Binding-site contacts:
Ligand atom CAY contacts residue LEU8 of chain 2.B at 3.4 Å (hydrophobic).
Ligand atom OBC contacts residue ALA100 of chain 2.B at 3.4 Å.
Ligand atom CAM contacts residue G241 of chain 2.D at 1.4 Å.
Ligand atom OBC contacts residue G241 of chain 2.D at 1.9 Å.
Ligand atom CAC contacts residue SER108 of chain 1.B at 3.1 Å.
Ligand atom CAE contacts residue G241 of chain 2.D at 0.5 Å.
Ligand atom CAD contacts residue G241 of chain 2.D at 3.1 Å.
Ligand atom CAW contacts residue LYS6 of chain 2.B at 3.4 Å.
Ligand atom CAG contacts residue G241 of chain 2.D at 1.5 Å.
Ligand atom CAC contacts residue THR110 of chain 1.B at 2.9 Å.
Ligand atom OAI contacts residue G241 of chain 2.D at 3.2 Å (h-bond).
Ligand atom CAL contacts residue G241 of chain 2.D at 0.5 Å.
Ligand atom CAC contacts residue G241 of chain 2.D at 3.0 Å.
Ligand atom CAW contacts residue G241 of chain 2.D at 1.2 Å.
Ligand atom CAB contacts residue LEU101 of chain 2.B at 3.0 Å (hydrophobic).
Ligand atom CAJ contacts residue G241 of chain 2.D at 1.2 Å.
Ligand atom CAO contacts residue G241 of chain 2.D at 0.9 Å.
Ligand atom CAN contacts residue G241 of chain 2.D at 0.3 Å.
Ligand atom CAK contacts residue G241 of chain 2.D at 0.3 Å.
Ligand atom CAT contacts residue G241 of chain 2.D at 1.5 Å.
Ligand atom OAI contacts residue MET4 of chain 1.B at 3.2 Å.
Ligand atom CAZ contacts residue G241 of chain 2.D at 1.9 Å.
Ligand atom CAS contacts residue G241 of chain 2.D at 2.9 Å.
Ligand atom CAZ contacts residue LEU8 of chain 2.B at 3.3 Å (hydrophobic).
Ligand atom CAF contacts residue G241 of chain 2.D at 0.8 Å.
Ligand atom CBA contacts residue G241 of chain 2.D at 1.7 Å.
Ligand atom OAU contacts residue G241 of chain 2.D at 2.0 Å.
Ligand atom CAP contacts residue G241 of chain 2.D at 0.8 Å.
Ligand atom CBB contacts residue G241 of chain 2.D at 0.5 Å.
Ligand atom CAQ contacts residue G241 of chain 2.D at 1.6 Å.
Ligand atom CAV contacts residue G241 of chain 2.D at 1.7 Å.
Ligand atom CAD contacts residue THR110 of chain 1.B at 2.7 Å.
Ligand atom CAX contacts residue G241 of chain 2.D at 0.3 Å.
Ligand atom OAI contacts residue GLU45 of chain 1.B at 3.4 Å (salt-bridge).
Ligand atom CAY contacts residue G241 of chain 2.D at 1.4 Å.
Ligand atom OBC contacts residue LEU101 of chain 2.B at 3.4 Å.
Ligand atom CAH contacts residue G241 of chain 2.D at 1.9 Å.
Ligand atom CAB contacts residue G241 of chain 2.D at 2.0 Å.
Ligand atom CAC contacts residue LEU101 of chain 2.B at 3.4 Å (hydrophobic).
Ligand atom OAU contacts residue GLU45 of chain 2.B at 3.2 Å (salt-bridge).

Sequence of chain 1.A:
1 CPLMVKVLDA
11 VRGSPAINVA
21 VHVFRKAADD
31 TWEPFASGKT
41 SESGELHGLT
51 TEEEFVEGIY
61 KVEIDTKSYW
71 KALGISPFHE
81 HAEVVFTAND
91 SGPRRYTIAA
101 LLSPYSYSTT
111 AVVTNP

A protein and the small-molecule ligand that binds it are described below.
Small molecule (SMILES): Cc1cc(OCC(=O)O)cc(C)c1Cc1ccc(O)c(Cc2ccccc2)c1

Sequence of chain 1.B:
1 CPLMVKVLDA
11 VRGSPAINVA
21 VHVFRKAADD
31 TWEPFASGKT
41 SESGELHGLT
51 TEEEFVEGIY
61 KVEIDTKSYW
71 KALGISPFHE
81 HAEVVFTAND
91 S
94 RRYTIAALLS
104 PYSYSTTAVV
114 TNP

Sequence of chain 2.B:
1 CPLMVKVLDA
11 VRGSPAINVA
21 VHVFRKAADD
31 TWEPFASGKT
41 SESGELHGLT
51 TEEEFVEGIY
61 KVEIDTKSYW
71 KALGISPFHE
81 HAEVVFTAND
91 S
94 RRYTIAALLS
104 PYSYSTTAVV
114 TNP